Sequence of chain 1.B:
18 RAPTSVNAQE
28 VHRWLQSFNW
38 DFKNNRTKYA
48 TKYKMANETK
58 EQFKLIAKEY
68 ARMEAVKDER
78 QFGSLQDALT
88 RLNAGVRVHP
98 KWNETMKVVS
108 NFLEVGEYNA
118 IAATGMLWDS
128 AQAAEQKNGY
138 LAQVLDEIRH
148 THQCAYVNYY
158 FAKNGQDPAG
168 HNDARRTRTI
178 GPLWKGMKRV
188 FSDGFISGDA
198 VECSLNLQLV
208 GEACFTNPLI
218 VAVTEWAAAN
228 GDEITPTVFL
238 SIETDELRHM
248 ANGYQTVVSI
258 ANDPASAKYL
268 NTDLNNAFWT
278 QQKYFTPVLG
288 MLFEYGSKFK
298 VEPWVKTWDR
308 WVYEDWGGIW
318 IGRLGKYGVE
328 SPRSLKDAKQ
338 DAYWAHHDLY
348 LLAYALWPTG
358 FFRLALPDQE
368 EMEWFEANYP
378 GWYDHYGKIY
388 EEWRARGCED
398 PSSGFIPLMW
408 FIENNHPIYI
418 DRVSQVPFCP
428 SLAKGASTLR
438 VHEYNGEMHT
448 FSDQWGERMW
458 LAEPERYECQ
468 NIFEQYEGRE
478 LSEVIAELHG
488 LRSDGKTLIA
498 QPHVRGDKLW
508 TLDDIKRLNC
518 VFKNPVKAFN

The small molecule below binds the protein below.
Small molecule (SMILES): Oc1ccc(Br)cc1

Binding-site contacts:
Ligand atom C6 contacts residue TYR347 of chain 1.B at 4.3 Å (hydrophobic).
Ligand atom O1 contacts residue TYR292 of chain 1.B at 4.4 Å.
Ligand atom C2 contacts residue GLU101 of chain 1.B at 4.1 Å.
Ligand atom BR4 contacts residue LEU361 of chain 1.B at 4.5 Å.
Ligand atom C1 contacts residue THR102 of chain 1.B at 3.3 Å.
Ligand atom C5 contacts residue LEU361 of chain 1.B at 3.6 Å (hydrophobic).
Ligand atom C2 contacts residue PHE359 of chain 1.B at 3.9 Å (hydrophobic).
Ligand atom BR4 contacts residue MET288 of chain 1.B at 3.6 Å.
Ligand atom C6 contacts residue LEU289 of chain 1.B at 4.3 Å (hydrophobic).
Ligand atom C4 contacts residue PHE359 of chain 1.B at 4.0 Å (hydrophobic).
Ligand atom C2 contacts residue LEU361 of chain 1.B at 3.7 Å (hydrophobic).
Ligand atom C3 contacts residue PHE359 of chain 1.B at 3.5 Å (hydrophobic).
Ligand atom C6 contacts residue THR102 of chain 1.B at 4.2 Å.
Ligand atom BR4 contacts residue PHE359 of chain 1.B at 3.8 Å.
Ligand atom C6 contacts residue TYR292 of chain 1.B at 4.0 Å (hydrophobic).
Ligand atom C5 contacts residue LEU289 of chain 1.B at 3.8 Å (hydrophobic).
Ligand atom C1 contacts residue LYS98 of chain 1.B at 4.5 Å.
Ligand atom C4 contacts residue LEU361 of chain 1.B at 3.5 Å (hydrophobic).
Ligand atom C2 contacts residue LEU289 of chain 1.B at 4.4 Å (hydrophobic).
Ligand atom BR4 contacts residue LEU180 of chain 1.B at 3.4 Å.
Ligand atom C3 contacts residue LEU361 of chain 1.B at 3.6 Å (hydrophobic).
Ligand atom C3 contacts residue VAL105 of chain 1.B at 3.9 Å (hydrophobic).
Ligand atom O1 contacts residue LYS98 of chain 1.B at 3.2 Å (salt-bridge).
Ligand atom C6 contacts residue LEU361 of chain 1.B at 3.7 Å (hydrophobic).
Ligand atom O1 contacts residue GLU101 of chain 1.B at 4.0 Å.
Ligand atom C3 contacts residue LEU289 of chain 1.B at 3.9 Å (hydrophobic).
Ligand atom O1 contacts residue THR102 of chain 1.B at 2.6 Å (h-bond).
Ligand atom BR4 contacts residue LEU289 of chain 1.B at 4.1 Å.
Ligand atom C1 contacts residue LEU361 of chain 1.B at 3.8 Å (hydrophobic).
Ligand atom C6 contacts residue GLY293 of chain 1.B at 3.6 Å.
Ligand atom O1 contacts residue ARG360 of chain 1.B at 4.5 Å.
Ligand atom C5 contacts residue TYR347 of chain 1.B at 4.0 Å (hydrophobic).
Ligand atom C2 contacts residue THR102 of chain 1.B at 3.8 Å.
Ligand atom C4 contacts residue LEU289 of chain 1.B at 3.6 Å (hydrophobic).
Ligand atom C1 contacts residue GLY293 of chain 1.B at 3.7 Å.
Ligand atom O1 contacts residue GLY293 of chain 1.B at 3.2 Å.